Sequence of chain 1.H:
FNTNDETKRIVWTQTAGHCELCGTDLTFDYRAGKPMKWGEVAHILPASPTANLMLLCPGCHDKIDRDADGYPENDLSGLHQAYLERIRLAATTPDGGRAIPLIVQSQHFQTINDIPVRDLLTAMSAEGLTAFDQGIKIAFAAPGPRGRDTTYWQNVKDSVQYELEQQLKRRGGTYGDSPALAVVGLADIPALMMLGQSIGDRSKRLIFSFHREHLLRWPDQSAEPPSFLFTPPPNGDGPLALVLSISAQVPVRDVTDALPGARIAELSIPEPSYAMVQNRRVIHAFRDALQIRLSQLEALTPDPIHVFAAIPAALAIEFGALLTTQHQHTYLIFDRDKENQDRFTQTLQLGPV

Binding-site contacts:
Ligand atom O17 contacts residue ILE341 of chain 1.H at 3.2 Å (h-bond).
Ligand atom O44 contacts residue PRO281 of chain 1.H at 3.5 Å.
Ligand atom N35 contacts residue ARG242 of chain 1.H at 3.4 Å (salt-bridge).
Ligand atom C40 contacts residue PHE240 of chain 1.H at 3.3 Å (hydrophobic).
Ligand atom N06 contacts residue ARG366 of chain 1.H at 2.9 Å (salt-bridge).
Ligand atom N01 contacts residue TYR304 of chain 1.H at 3.2 Å (h-bond).
Ligand atom O44 contacts residue ARG366 of chain 1.H at 3.2 Å (salt-bridge).
Ligand atom C22 contacts residue ALA217 of chain 1.H at 3.1 Å (hydrophobic).
Ligand atom P14 contacts residue TYR304 of chain 1.H at 3.4 Å.
Ligand atom C04 contacts residue ALA340 of chain 1.H at 3.5 Å (hydrophobic).
Ligand atom C37 contacts residue ARG242 of chain 1.H at 3.2 Å.
Ligand atom C07 contacts residue ARG366 of chain 1.H at 3.5 Å.
Ligand atom N35 contacts residue PHE139 of chain 1.H at 3.6 Å.
Ligand atom C02 contacts residue ALA278 of chain 1.H at 3.5 Å (hydrophobic).
Ligand atom C40 contacts residue ARG242 of chain 1.H at 3.6 Å.
Ligand atom C12 contacts residue TYR304 of chain 1.H at 3.6 Å (hydrophobic).
Ligand atom C05 contacts residue ARG366 of chain 1.H at 3.4 Å.
Ligand atom C21 contacts residue ALA217 of chain 1.H at 3.0 Å (hydrophobic).
Ligand atom N33 contacts residue LEU216 of chain 1.H at 3.6 Å.
Ligand atom N38 contacts residue ARG242 of chain 1.H at 3.0 Å (salt-bridge).
Ligand atom C42 contacts residue LEU216 of chain 1.H at 3.5 Å (hydrophobic).
Ligand atom O10 contacts residue ALA340 of chain 1.H at 3.4 Å.
Ligand atom N39 contacts residue PHE240 of chain 1.H at 3.5 Å.
Ligand atom O20 contacts residue ILE219 of chain 1.H at 3.6 Å.
Ligand atom O15 contacts residue ARG242 of chain 1.H at 2.6 Å (salt-bridge).
Ligand atom N01 contacts residue ALA278 of chain 1.H at 3.1 Å.
Ligand atom O16 contacts residue SER277 of chain 1.H at 2.6 Å (h-bond).
Ligand atom O20 contacts residue ILE341 of chain 1.H at 2.9 Å (h-bond).
Ligand atom C34 contacts residue PHE139 of chain 1.H at 3.5 Å (hydrophobic).
Ligand atom O20 contacts residue ALA343 of chain 1.H at 3.1 Å (h-bond).
Ligand atom C05 contacts residue ALA340 of chain 1.H at 3.5 Å (hydrophobic).
Ligand atom O15 contacts residue TYR304 of chain 1.H at 3.2 Å.
Ligand atom O20 contacts residue PRO342 of chain 1.H at 3.4 Å.
Ligand atom C07 contacts residue ALA339 of chain 1.H at 3.4 Å (hydrophobic).
Ligand atom O13 contacts residue TYR304 of chain 1.H at 3.0 Å.
Ligand atom O31 contacts residue ALA217 of chain 1.H at 3.5 Å (h-bond).
Ligand atom C36 contacts residue ARG242 of chain 1.H at 3.4 Å.
Ligand atom N39 contacts residue ARG242 of chain 1.H at 3.5 Å.
Ligand atom N06 contacts residue PHE374 of chain 1.H at 3.6 Å.
Ligand atom O16 contacts residue TYR304 of chain 1.H at 3.2 Å.

The protein below binds the small molecule below.
Small molecule (SMILES): Nc1nc2c(ncn2[C@@H]2O[C@@H]3COP(=O)(O)O[C@@H]4[C@H](O)[C@@H](COP(=O)(O)O[C@H]3[C@H]2O)O[C@H]4n2cnc3c(N)ncnc32)c(=O)[nH]1